The protein below binds the small molecule below.
Small molecule (SMILES): N[C@@H](CO)C(=O)O

Sequence of chain 1.B:
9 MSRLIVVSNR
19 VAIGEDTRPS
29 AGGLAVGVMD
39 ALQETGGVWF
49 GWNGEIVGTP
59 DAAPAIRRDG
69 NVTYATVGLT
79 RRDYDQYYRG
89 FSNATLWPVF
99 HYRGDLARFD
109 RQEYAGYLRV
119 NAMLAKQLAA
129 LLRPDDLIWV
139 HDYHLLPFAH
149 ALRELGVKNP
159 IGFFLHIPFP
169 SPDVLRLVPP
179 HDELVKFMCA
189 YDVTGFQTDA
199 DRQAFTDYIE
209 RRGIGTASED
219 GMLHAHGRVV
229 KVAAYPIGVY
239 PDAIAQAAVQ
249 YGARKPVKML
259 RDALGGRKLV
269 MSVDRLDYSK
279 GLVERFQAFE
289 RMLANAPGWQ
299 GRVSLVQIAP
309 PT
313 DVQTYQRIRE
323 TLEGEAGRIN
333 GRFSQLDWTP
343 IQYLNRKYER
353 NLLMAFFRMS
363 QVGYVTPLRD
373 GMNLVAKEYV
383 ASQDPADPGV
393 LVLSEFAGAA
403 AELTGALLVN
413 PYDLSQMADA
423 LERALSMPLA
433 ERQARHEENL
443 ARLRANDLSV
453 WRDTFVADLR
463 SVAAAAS

Sequence of chain 1.A:
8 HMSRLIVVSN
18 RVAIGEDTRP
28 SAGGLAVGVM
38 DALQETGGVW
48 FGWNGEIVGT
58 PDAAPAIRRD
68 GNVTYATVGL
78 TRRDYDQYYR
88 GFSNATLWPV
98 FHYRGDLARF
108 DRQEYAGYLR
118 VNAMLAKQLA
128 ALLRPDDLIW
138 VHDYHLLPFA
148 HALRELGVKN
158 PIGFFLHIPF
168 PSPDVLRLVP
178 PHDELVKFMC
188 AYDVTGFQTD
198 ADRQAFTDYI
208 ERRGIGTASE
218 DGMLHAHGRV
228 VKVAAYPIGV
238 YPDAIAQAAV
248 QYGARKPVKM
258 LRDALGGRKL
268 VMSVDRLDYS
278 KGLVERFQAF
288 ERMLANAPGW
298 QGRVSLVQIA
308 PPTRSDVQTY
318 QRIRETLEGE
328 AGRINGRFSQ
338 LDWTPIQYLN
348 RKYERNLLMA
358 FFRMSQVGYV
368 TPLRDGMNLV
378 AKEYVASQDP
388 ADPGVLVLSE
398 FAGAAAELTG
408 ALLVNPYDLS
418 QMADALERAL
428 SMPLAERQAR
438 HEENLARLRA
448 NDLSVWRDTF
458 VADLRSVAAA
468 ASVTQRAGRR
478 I

Binding-site contacts:
Ligand atom CB contacts residue PHE107 of chain 1.B at 4.2 Å (hydrophobic).
Ligand atom N contacts residue PHE107 of chain 1.B at 3.5 Å.
Ligand atom OG contacts residue PHE107 of chain 1.B at 4.2 Å.
Ligand atom O contacts residue PRO177 of chain 1.B at 3.1 Å (h-bond).
Ligand atom CB contacts residue TYR112 of chain 1.B at 4.0 Å (hydrophobic).
Ligand atom C contacts residue PRO178 of chain 1.B at 3.8 Å (hydrophobic).
Ligand atom OXT contacts residue PRO178 of chain 1.B at 3.6 Å.
Ligand atom CA contacts residue ASP415 of chain 1.A at 4.2 Å.
Ligand atom CA contacts residue PHE107 of chain 1.B at 4.5 Å (hydrophobic).
Ligand atom OXT contacts residue PRO177 of chain 1.B at 4.5 Å.
Ligand atom C contacts residue PRO177 of chain 1.B at 3.9 Å (hydrophobic).
Ligand atom N contacts residue PRO178 of chain 1.B at 3.9 Å.
Ligand atom CB contacts residue PRO178 of chain 1.B at 4.1 Å (hydrophobic).
Ligand atom OG contacts residue ARG109 of chain 1.B at 4.1 Å.
Ligand atom N contacts residue PRO177 of chain 1.B at 3.5 Å.
Ligand atom OG contacts residue TYR112 of chain 1.B at 4.2 Å.
Ligand atom N contacts residue ASP415 of chain 1.A at 3.2 Å (salt-bridge).
Ligand atom CA contacts residue PRO178 of chain 1.B at 4.3 Å (hydrophobic).
Ligand atom O contacts residue PRO178 of chain 1.B at 3.8 Å.